Binding-site contacts:
Ligand atom C2 contacts residue U1 of chain 20.C at 3.5 Å.
Ligand atom N6 contacts residue U3 of chain 20.C at 3.0 Å (h-bond).
Ligand atom N6 contacts residue U2 of chain 20.C at 4.2 Å.
Ligand atom C2 contacts residue U3 of chain 20.C at 3.0 Å.
Ligand atom C6 contacts residue U3 of chain 20.C at 3.3 Å.
Ligand atom C6 contacts residue U1 of chain 20.C at 3.6 Å.
Ligand atom N3 contacts residue U3 of chain 20.C at 4.2 Å.
Ligand atom C2 contacts residue U2 of chain 20.C at 3.2 Å.
Ligand atom C4 contacts residue U2 of chain 20.C at 4.3 Å.
Ligand atom N1 contacts residue U3 of chain 20.C at 2.7 Å (h-bond).
Ligand atom N1 contacts residue U1 of chain 20.C at 2.8 Å (h-bond).
Ligand atom N3 contacts residue U2 of chain 20.C at 3.7 Å.
Ligand atom C6 contacts residue U2 of chain 20.C at 4.1 Å.
Ligand atom N6 contacts residue U1 of chain 20.C at 2.8 Å (h-bond).
Ligand atom N1 contacts residue U2 of chain 20.C at 3.5 Å (h-bond).

A protein and the small-molecule ligand that binds it are described below.
Small molecule (SMILES): Nc1ncnc2c1ncn2[C@@H]1O[C@H](CO[P](=O)(O)O[C@H]2[C@@H](O)[C@H](n3cnc4c(N)ncnc43)O[C@@H]2CO[P](=O)(O)O[C@H]2[C@@H](O)[C@H](n3cnc4c(N)ncnc43)O[C@@H]2COP(=O)(O)O)[C@@H](O)[C@H]1O